Binding-site contacts:
Ligand atom C5 contacts residue SER790 of chain 1.A at 3.8 Å.
Ligand atom O6 contacts residue GLN791 of chain 1.A at 4.2 Å.
Ligand atom C6 contacts residue SER790 of chain 1.A at 4.2 Å.
Ligand atom N2 contacts residue ASN788 of chain 1.A at 3.6 Å (h-bond).
Ligand atom C1 contacts residue ASN788 of chain 1.A at 1.4 Å.
Ligand atom C1 contacts residue SER790 of chain 1.A at 3.3 Å.
Ligand atom C5 contacts residue ASN788 of chain 1.A at 3.6 Å.
Ligand atom C4 contacts residue ASN788 of chain 1.A at 4.2 Å.
Ligand atom C2 contacts residue ASN788 of chain 1.A at 2.5 Å.
Ligand atom O5 contacts residue SER790 of chain 1.A at 3.4 Å (h-bond).
Ligand atom O5 contacts residue ASN788 of chain 1.A at 2.2 Å (h-bond).
Ligand atom C7 contacts residue ASN788 of chain 1.A at 4.4 Å.
Ligand atom O3 contacts residue ASN788 of chain 1.A at 3.5 Å (h-bond).
Ligand atom C6 contacts residue GLN791 of chain 1.A at 3.6 Å.
Ligand atom C3 contacts residue ASN788 of chain 1.A at 3.5 Å.

A protein and the small-molecule ligand that binds it are described below.
Small molecule (SMILES): CC(=O)N[C@H]1CO[C@H](CO)[C@@H](O[C@H]2O[C@H](CO)[C@@H](O)[C@H](O)[C@@H]2O)[C@@H]1O

Sequence of chain 1.A:
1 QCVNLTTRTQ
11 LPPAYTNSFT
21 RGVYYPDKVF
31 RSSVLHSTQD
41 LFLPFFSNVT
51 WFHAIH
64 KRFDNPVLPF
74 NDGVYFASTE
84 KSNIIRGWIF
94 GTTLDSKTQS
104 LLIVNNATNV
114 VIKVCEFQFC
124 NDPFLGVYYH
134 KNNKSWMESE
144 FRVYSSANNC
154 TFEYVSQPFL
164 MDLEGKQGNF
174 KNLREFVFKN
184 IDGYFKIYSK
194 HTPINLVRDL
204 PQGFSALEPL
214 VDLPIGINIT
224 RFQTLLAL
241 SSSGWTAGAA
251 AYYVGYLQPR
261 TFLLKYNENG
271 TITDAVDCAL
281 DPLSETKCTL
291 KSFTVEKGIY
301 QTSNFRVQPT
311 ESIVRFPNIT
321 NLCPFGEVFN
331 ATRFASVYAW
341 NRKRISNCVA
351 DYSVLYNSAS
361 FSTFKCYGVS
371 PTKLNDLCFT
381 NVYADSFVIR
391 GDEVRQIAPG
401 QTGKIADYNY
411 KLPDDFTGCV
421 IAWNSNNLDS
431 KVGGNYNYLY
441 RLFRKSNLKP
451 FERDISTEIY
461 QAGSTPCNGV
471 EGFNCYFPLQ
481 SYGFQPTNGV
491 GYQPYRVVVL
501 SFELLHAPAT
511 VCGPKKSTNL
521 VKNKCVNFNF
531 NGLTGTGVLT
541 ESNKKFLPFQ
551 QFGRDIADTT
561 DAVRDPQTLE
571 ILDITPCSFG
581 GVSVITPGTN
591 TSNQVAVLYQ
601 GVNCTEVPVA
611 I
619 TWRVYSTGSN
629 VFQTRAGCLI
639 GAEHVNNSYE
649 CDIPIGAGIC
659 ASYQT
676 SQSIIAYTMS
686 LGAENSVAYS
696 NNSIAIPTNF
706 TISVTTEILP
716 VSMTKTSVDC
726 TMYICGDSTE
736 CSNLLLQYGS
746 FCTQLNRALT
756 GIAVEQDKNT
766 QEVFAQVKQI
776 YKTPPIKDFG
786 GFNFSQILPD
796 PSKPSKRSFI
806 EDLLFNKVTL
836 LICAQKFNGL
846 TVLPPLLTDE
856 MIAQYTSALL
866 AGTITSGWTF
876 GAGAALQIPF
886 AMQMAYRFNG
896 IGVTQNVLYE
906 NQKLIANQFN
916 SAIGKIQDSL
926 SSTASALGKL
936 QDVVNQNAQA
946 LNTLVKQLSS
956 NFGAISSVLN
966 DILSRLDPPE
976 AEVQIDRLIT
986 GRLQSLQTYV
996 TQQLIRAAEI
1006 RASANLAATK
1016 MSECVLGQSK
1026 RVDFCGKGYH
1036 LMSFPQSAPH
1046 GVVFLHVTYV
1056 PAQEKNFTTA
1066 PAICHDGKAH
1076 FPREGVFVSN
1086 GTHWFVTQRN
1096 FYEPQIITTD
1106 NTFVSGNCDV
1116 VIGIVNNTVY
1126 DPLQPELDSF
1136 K